Binding-site contacts:
Ligand atom C11 contacts residue LEU188 of chain 1.A at 3.8 Å (hydrophobic).
Ligand atom C05 contacts residue TYR150 of chain 1.A at 4.0 Å (hydrophobic).
Ligand atom O17 contacts residue ALA205 of chain 1.A at 4.1 Å.
Ligand atom C16 contacts residue ALA205 of chain 1.A at 4.1 Å (hydrophobic).
Ligand atom C09 contacts residue HIS147 of chain 1.A at 3.3 Å.
Ligand atom O17 contacts residue LYS204 of chain 1.A at 3.4 Å.
Ligand atom C10 contacts residue NAP1 of chain 1.C at 3.9 Å.
Ligand atom C18 contacts residue LYS204 of chain 1.A at 4.1 Å.
Ligand atom C21 contacts residue LEU246 of chain 1.A at 3.8 Å (hydrophobic).
Ligand atom C23 contacts residue VAL138 of chain 1.A at 4.0 Å (hydrophobic).
Ligand atom C04 contacts residue NAP1 of chain 1.C at 3.0 Å.
Ligand atom C04 contacts residue SER187 of chain 1.A at 3.9 Å.
Ligand atom C23 contacts residue LEU246 of chain 1.A at 4.0 Å (hydrophobic).
Ligand atom C11 contacts residue ALA182 of chain 1.A at 3.9 Å (hydrophobic).
Ligand atom C15 contacts residue ALA205 of chain 1.A at 3.9 Å (hydrophobic).
Ligand atom C22 contacts residue LEU144 of chain 1.A at 4.1 Å (hydrophobic).
Ligand atom C14 contacts residue ALA205 of chain 1.A at 3.8 Å (hydrophobic).
Ligand atom O01 contacts residue ASN190 of chain 1.A at 4.2 Å.
Ligand atom O06 contacts residue SER137 of chain 1.A at 2.8 Å (h-bond).
Ligand atom C08 contacts residue LEU144 of chain 1.A at 3.9 Å (hydrophobic).
Ligand atom C12 contacts residue ALA182 of chain 1.A at 4.2 Å (hydrophobic).
Ligand atom C03 contacts residue NAP1 of chain 1.C at 3.8 Å.
Ligand atom C07 contacts residue NAP1 of chain 1.C at 3.8 Å.
Ligand atom C10 contacts residue GLY181 of chain 1.A at 3.9 Å.
Ligand atom C22 contacts residue LEU246 of chain 1.A at 3.7 Å (hydrophobic).
Ligand atom C09 contacts residue LEU144 of chain 1.A at 3.9 Å (hydrophobic).
Ligand atom C13 contacts residue ALA205 of chain 1.A at 4.1 Å (hydrophobic).
Ligand atom C03 contacts residue SER187 of chain 1.A at 4.1 Å.
Ligand atom O01 contacts residue HIS147 of chain 1.A at 4.1 Å.
Ligand atom O06 contacts residue TYR150 of chain 1.A at 3.0 Å (h-bond).
Ligand atom C05 contacts residue SER137 of chain 1.A at 4.0 Å.
Ligand atom C04 contacts residue TYR150 of chain 1.A at 3.8 Å (hydrophobic).
Ligand atom O01 contacts residue LEU188 of chain 1.A at 4.2 Å.
Ligand atom C03 contacts residue LEU188 of chain 1.A at 3.7 Å (hydrophobic).
Ligand atom C02 contacts residue LEU188 of chain 1.A at 3.9 Å (hydrophobic).
Ligand atom C10 contacts residue LEU188 of chain 1.A at 4.2 Å (hydrophobic).
Ligand atom C05 contacts residue NAP1 of chain 1.C at 2.5 Å.
Ligand atom O06 contacts residue NAP1 of chain 1.C at 2.7 Å.
Ligand atom C10 contacts residue ALA182 of chain 1.A at 4.0 Å (hydrophobic).
Ligand atom C15 contacts residue LEU201 of chain 1.A at 3.9 Å (hydrophobic).

Sequence of chain 1.A:
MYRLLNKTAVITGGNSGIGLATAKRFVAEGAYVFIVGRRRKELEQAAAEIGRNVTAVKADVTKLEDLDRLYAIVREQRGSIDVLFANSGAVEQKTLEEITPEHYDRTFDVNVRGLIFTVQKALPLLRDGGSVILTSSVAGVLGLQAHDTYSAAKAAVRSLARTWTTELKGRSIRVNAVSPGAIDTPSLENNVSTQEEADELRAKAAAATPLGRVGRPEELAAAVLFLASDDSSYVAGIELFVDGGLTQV

A protein and the small-molecule ligand that binds it are described below.
Small molecule (SMILES): CC[C@]1(C/C=C2\CCCc3cc(OC)ccc32)C(=O)CC[C@@H]1O